The protein below binds the small molecule below.
Small molecule (SMILES): Nc1ncnc2c1ncn2[C@@H]1O[C@H](CO[P](=O)(O)O[P](=O)(O)NP(=O)(O)O)[C@@H](O)[C@H]1O

Sequence of chain 1.X:
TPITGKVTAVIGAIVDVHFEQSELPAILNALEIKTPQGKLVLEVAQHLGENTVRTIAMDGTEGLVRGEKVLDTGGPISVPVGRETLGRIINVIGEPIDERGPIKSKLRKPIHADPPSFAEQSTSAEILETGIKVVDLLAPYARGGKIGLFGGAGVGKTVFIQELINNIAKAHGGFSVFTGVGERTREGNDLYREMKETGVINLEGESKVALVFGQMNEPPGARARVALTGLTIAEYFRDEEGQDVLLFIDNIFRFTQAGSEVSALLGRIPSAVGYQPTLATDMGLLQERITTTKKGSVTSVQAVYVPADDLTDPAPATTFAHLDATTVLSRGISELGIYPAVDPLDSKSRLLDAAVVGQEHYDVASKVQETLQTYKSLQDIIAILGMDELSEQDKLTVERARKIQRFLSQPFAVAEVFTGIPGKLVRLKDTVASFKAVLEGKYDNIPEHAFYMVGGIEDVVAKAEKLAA

Sequence of chain 1.T:
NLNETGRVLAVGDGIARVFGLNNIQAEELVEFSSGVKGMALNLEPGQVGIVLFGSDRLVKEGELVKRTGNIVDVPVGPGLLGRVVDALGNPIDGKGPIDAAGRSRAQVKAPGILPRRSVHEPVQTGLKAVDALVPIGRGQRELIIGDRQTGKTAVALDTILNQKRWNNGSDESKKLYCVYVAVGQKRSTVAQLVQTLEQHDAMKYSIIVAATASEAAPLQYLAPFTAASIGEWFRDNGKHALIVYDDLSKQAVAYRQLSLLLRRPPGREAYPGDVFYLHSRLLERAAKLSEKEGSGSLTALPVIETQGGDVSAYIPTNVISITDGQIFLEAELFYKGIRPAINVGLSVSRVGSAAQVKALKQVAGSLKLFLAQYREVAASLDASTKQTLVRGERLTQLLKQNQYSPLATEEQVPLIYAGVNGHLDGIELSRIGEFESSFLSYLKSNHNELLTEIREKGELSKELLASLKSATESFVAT

Binding-site contacts:
Ligand atom O1B contacts residue LYS169 of chain 1.X at 2.5 Å (salt-bridge).
Ligand atom O3G contacts residue ARG375 of chain 1.T at 2.6 Å (salt-bridge).
Ligand atom O1G contacts residue SER346 of chain 1.T at 2.9 Å.
Ligand atom O1B contacts residue VAL167 of chain 1.X at 3.3 Å (h-bond).
Ligand atom PG contacts residue MG1 of chain 1.GB at 3.0 Å.
Ligand atom O3' contacts residue PHE430 of chain 1.X at 3.3 Å.
Ligand atom C6 contacts residue TYR351 of chain 1.X at 3.4 Å (hydrophobic).
Ligand atom O2G contacts residue MG1 of chain 1.GB at 2.2 Å.
Ligand atom O3G contacts residue ARG196 of chain 1.X at 2.7 Å (salt-bridge).
Ligand atom O1A contacts residue VAL171 of chain 1.X at 2.6 Å (h-bond).
Ligand atom N1 contacts residue ALA427 of chain 1.X at 3.2 Å.
Ligand atom O3A contacts residue GLY168 of chain 1.X at 2.9 Å (h-bond).
Ligand atom PG contacts residue ARG375 of chain 1.T at 3.2 Å.
Ligand atom C5 contacts residue TYR351 of chain 1.X at 3.2 Å (hydrophobic).
Ligand atom O2' contacts residue VAL373 of chain 1.T at 3.3 Å.
Ligand atom O1B contacts residue GLY168 of chain 1.X at 2.8 Å (h-bond).
Ligand atom N1 contacts residue TYR351 of chain 1.X at 3.3 Å.
Ligand atom PB contacts residue LYS169 of chain 1.X at 3.2 Å.
Ligand atom O3G contacts residue THR170 of chain 1.X at 3.3 Å (h-bond).
Ligand atom N3B contacts residue ARG375 of chain 1.T at 3.0 Å (salt-bridge).
Ligand atom O2B contacts residue LYS169 of chain 1.X at 3.4 Å (salt-bridge).
Ligand atom PB contacts residue MG1 of chain 1.GB at 3.4 Å.
Ligand atom C5' contacts residue ARG375 of chain 1.T at 3.4 Å.
Ligand atom O1A contacts residue LYS169 of chain 1.X at 2.9 Å (salt-bridge).
Ligand atom O1A contacts residue THR170 of chain 1.X at 2.9 Å (h-bond).
Ligand atom O2G contacts residue LYS169 of chain 1.X at 3.0 Å (salt-bridge).
Ligand atom N3B contacts residue LYS169 of chain 1.X at 3.1 Å (salt-bridge).
Ligand atom O3G contacts residue MG1 of chain 1.GB at 3.0 Å.
Ligand atom C2 contacts residue ALA427 of chain 1.X at 3.3 Å (hydrophobic).
Ligand atom PG contacts residue ARG196 of chain 1.X at 3.4 Å.
Ligand atom O2B contacts residue THR170 of chain 1.X at 2.2 Å (h-bond).
Ligand atom O1G contacts residue ARG196 of chain 1.X at 2.7 Å (salt-bridge).
Ligand atom O2A contacts residue THR170 of chain 1.X at 3.1 Å.
Ligand atom O1A contacts residue GLY168 of chain 1.X at 2.8 Å.
Ligand atom O3' contacts residue ARG375 of chain 1.T at 3.4 Å.
Ligand atom N3B contacts residue GLY166 of chain 1.X at 2.8 Å (h-bond).
Ligand atom O2B contacts residue MG1 of chain 1.GB at 2.2 Å.
Ligand atom C8 contacts residue GLY168 of chain 1.X at 3.3 Å.
Ligand atom O2A contacts residue ARG375 of chain 1.T at 2.6 Å (salt-bridge).
Ligand atom O1G contacts residue ARG375 of chain 1.T at 3.0 Å (salt-bridge).